A small-molecule ligand and the protein it binds are described below.
Small molecule (SMILES): CC(C)CCC[C@@H](C)[C@H]1CC[C@H]2[C@@H]3CC=C4C[C@@H](OC(=O)CCC(=O)O)CC[C@]4(C)[C@H]3CC[C@]12C

Sequence of chain 1.B:
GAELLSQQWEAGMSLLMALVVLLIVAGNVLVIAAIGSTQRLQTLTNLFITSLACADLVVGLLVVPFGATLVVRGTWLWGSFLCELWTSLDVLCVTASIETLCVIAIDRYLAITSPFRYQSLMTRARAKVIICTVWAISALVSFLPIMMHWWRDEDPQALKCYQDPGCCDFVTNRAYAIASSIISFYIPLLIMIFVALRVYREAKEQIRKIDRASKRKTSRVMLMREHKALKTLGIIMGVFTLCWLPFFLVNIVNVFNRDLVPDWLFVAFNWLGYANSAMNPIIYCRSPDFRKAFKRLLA

Binding-site contacts:
Ligand atom OAF contacts residue ARG175 of chain 1.B at 3.6 Å.
Ligand atom CAY contacts residue ALA176 of chain 1.B at 4.2 Å (hydrophobic).
Ligand atom OAG contacts residue ILE179 of chain 1.B at 3.9 Å.
Ligand atom CAN contacts residue ILE184 of chain 1.B at 4.2 Å (hydrophobic).
Ligand atom OAH contacts residue ARG175 of chain 1.B at 4.3 Å.
Ligand atom CAQ contacts residue ILE183 of chain 1.B at 4.2 Å (hydrophobic).
Ligand atom CAD contacts residue ILE179 of chain 1.B at 4.1 Å (hydrophobic).
Ligand atom OAG contacts residue ARG175 of chain 1.B at 3.7 Å.
Ligand atom CAL contacts residue ARG175 of chain 1.B at 4.2 Å.
Ligand atom CAX contacts residue ARG175 of chain 1.B at 4.0 Å.
Ligand atom CAD contacts residue ALA180 of chain 1.B at 3.6 Å (hydrophobic).
Ligand atom OAH contacts residue 2CV1 of chain 1.Q at 3.6 Å.
Ligand atom CAR contacts residue ALA176 of chain 1.B at 3.8 Å (hydrophobic).
Ligand atom CAK contacts residue ILE179 of chain 1.B at 4.4 Å (hydrophobic).
Ligand atom CAI contacts residue ILE179 of chain 1.B at 3.8 Å (hydrophobic).
Ligand atom CAD contacts residue ALA176 of chain 1.B at 3.7 Å (hydrophobic).
Ligand atom OAG contacts residue ALA176 of chain 1.B at 3.3 Å.
Ligand atom CAV contacts residue ILE179 of chain 1.B at 3.7 Å (hydrophobic).
Ligand atom CAZ contacts residue ILE179 of chain 1.B at 3.9 Å (hydrophobic).